Sequence of chain 1.A:
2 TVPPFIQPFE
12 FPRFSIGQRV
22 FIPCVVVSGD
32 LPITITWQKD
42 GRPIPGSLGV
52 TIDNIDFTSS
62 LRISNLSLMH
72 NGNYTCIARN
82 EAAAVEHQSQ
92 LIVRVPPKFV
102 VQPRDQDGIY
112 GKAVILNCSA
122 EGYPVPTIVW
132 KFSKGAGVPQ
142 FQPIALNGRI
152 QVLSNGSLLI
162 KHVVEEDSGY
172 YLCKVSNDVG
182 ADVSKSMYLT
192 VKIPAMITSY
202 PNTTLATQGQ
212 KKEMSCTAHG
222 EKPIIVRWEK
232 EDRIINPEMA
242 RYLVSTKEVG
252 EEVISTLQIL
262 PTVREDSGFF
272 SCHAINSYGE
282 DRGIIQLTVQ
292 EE

This protein binds this small molecule.
Small molecule (SMILES): CC(=O)N[C@H]1CO[C@H](CO)[C@@H](O[C@@H]2O[C@H](CO)[C@H](O)[C@H](O)[C@H]2O)[C@@H]1O

Binding-site contacts:
Ligand atom O6 contacts residue LEU154 of chain 1.A at 3.9 Å.
Ligand atom C1 contacts residue ASN156 of chain 1.A at 1.4 Å.
Ligand atom C8 contacts residue ASN118 of chain 1.A at 3.1 Å.
Ligand atom O2 contacts residue ILE116 of chain 1.A at 3.7 Å.
Ligand atom C7 contacts residue NAG1 of chain 1.G at 3.5 Å.
Ligand atom O7 contacts residue ASN118 of chain 1.A at 4.4 Å.
Ligand atom C1 contacts residue SER158 of chain 1.A at 3.6 Å.
Ligand atom C6 contacts residue ASN156 of chain 1.A at 4.5 Å.
Ligand atom N2 contacts residue SER158 of chain 1.A at 3.6 Å (h-bond).
Ligand atom C4 contacts residue ASN156 of chain 1.A at 4.2 Å.
Ligand atom C3 contacts residue NAG1 of chain 1.G at 4.3 Å.
Ligand atom N2 contacts residue ASN156 of chain 1.A at 2.9 Å (h-bond).
Ligand atom C3 contacts residue ILE116 of chain 1.A at 4.2 Å (hydrophobic).
Ligand atom O3 contacts residue ASN118 of chain 1.A at 3.8 Å.
Ligand atom C1 contacts residue ASN118 of chain 1.A at 4.5 Å.
Ligand atom O5 contacts residue LEU154 of chain 1.A at 4.0 Å.
Ligand atom C2 contacts residue ILE116 of chain 1.A at 4.2 Å (hydrophobic).
Ligand atom O5 contacts residue ASN156 of chain 1.A at 2.3 Å (h-bond).
Ligand atom O3 contacts residue NAG1 of chain 1.G at 3.1 Å.
Ligand atom O7 contacts residue NAG1 of chain 1.G at 3.4 Å.
Ligand atom C3 contacts residue ASN156 of chain 1.A at 3.7 Å.
Ligand atom C8 contacts residue NAG1 of chain 1.G at 3.5 Å.
Ligand atom O5 contacts residue SER158 of chain 1.A at 4.4 Å.
Ligand atom C2 contacts residue NAG1 of chain 1.G at 4.5 Å.
Ligand atom C2 contacts residue ASN118 of chain 1.A at 3.8 Å.
Ligand atom C2 contacts residue SER158 of chain 1.A at 4.1 Å.
Ligand atom C7 contacts residue ASN118 of chain 1.A at 3.2 Å.
Ligand atom N2 contacts residue NAG1 of chain 1.G at 3.7 Å.
Ligand atom C8 contacts residue SER120 of chain 1.A at 3.7 Å.
Ligand atom C5 contacts residue LEU154 of chain 1.A at 3.9 Å (hydrophobic).
Ligand atom O7 contacts residue ASN156 of chain 1.A at 3.9 Å.
Ligand atom C3 contacts residue ASN118 of chain 1.A at 3.9 Å.
Ligand atom C7 contacts residue ASN156 of chain 1.A at 3.6 Å.
Ligand atom N2 contacts residue ASN118 of chain 1.A at 2.7 Å (h-bond).
Ligand atom C5 contacts residue ASN156 of chain 1.A at 3.6 Å.
Ligand atom C2 contacts residue ASN156 of chain 1.A at 2.4 Å.
Ligand atom C6 contacts residue LEU154 of chain 1.A at 4.2 Å (hydrophobic).